Sequence of chain 1.A:
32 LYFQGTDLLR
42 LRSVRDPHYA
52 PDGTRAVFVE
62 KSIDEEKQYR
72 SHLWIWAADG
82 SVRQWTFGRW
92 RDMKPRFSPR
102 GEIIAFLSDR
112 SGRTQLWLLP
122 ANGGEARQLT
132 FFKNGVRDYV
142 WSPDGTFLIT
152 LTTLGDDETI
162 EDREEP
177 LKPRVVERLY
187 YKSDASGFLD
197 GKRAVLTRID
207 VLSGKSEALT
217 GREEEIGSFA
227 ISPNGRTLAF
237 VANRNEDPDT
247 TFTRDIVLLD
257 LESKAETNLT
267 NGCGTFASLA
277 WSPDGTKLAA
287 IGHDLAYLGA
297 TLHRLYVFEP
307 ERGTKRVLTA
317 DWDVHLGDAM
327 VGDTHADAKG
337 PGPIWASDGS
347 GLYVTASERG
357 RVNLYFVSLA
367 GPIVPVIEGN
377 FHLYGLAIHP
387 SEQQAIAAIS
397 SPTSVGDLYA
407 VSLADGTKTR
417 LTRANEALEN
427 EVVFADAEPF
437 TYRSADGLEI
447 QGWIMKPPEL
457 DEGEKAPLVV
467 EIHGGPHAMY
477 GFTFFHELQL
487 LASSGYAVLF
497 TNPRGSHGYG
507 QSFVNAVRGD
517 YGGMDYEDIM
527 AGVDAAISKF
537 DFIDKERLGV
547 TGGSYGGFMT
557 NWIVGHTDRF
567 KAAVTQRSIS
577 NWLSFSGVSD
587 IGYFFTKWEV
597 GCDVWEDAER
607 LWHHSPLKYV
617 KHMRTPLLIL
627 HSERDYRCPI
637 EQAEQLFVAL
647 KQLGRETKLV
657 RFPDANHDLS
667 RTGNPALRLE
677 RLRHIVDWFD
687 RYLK

This small molecule binds to this protein.
Small molecule (SMILES): C[C@H](N)C(=O)O

Binding-site contacts:
Ligand atom N contacts residue ARG573 of chain 1.A at 2.8 Å (salt-bridge).
Ligand atom O contacts residue LEU626 of chain 1.A at 3.1 Å (h-bond).
Ligand atom C contacts residue LEU626 of chain 1.A at 4.1 Å (hydrophobic).
Ligand atom N contacts residue ARG677 of chain 1.A at 3.1 Å (salt-bridge).
Ligand atom CB contacts residue SER666 of chain 1.A at 4.2 Å.
Ligand atom CA contacts residue GLN572 of chain 1.A at 4.4 Å.
Ligand atom OXT contacts residue LEU665 of chain 1.A at 3.8 Å.
Ligand atom N contacts residue GLN572 of chain 1.A at 3.1 Å (h-bond).
Ligand atom O contacts residue GLN572 of chain 1.A at 3.6 Å.
Ligand atom O contacts residue PHE658 of chain 1.A at 4.5 Å.
Ligand atom C contacts residue LEU665 of chain 1.A at 4.4 Å (hydrophobic).
Ligand atom C contacts residue PHE658 of chain 1.A at 4.4 Å (hydrophobic).
Ligand atom C contacts residue NA1 of chain 1.Q at 3.5 Å.
Ligand atom O contacts residue ARG573 of chain 1.A at 3.7 Å.
Ligand atom O contacts residue HIS627 of chain 1.A at 3.5 Å (h-bond).
Ligand atom C contacts residue ARG573 of chain 1.A at 4.4 Å.
Ligand atom C contacts residue GLN572 of chain 1.A at 4.4 Å.
Ligand atom CB contacts residue ARG677 of chain 1.A at 4.4 Å.
Ligand atom O contacts residue NA1 of chain 1.Q at 4.4 Å.
Ligand atom OXT contacts residue SER628 of chain 1.A at 3.4 Å (h-bond).
Ligand atom CB contacts residue LEU665 of chain 1.A at 3.7 Å (hydrophobic).
Ligand atom CA contacts residue ARG677 of chain 1.A at 3.5 Å.
Ligand atom OXT contacts residue PHE658 of chain 1.A at 3.5 Å.
Ligand atom OXT contacts residue HIS627 of chain 1.A at 3.7 Å.
Ligand atom OXT contacts residue NA1 of chain 1.Q at 3.1 Å (h-bond).
Ligand atom OXT contacts residue LEU626 of chain 1.A at 4.1 Å.
Ligand atom CA contacts residue NA1 of chain 1.Q at 3.6 Å.
Ligand atom CB contacts residue ARG573 of chain 1.A at 3.6 Å.
Ligand atom CB contacts residue NA1 of chain 1.Q at 2.5 Å.
Ligand atom CA contacts residue LEU665 of chain 1.A at 4.2 Å (hydrophobic).
Ligand atom CB contacts residue HIS663 of chain 1.A at 4.1 Å.
Ligand atom C contacts residue ARG677 of chain 1.A at 4.3 Å.
Ligand atom C contacts residue HIS627 of chain 1.A at 4.1 Å.
Ligand atom CA contacts residue ARG573 of chain 1.A at 4.1 Å.